A protein and the small-molecule ligand that binds it are described below.
Small molecule (SMILES): CC(=O)N[C@H]1[C@H](O[C@H]2[C@H](O)[C@@H](NC(C)=O)CO[C@@H]2CO)O[C@H](CO)[C@@H](O)[C@@H]1O

Binding-site contacts:
Ligand atom N2 contacts residue ASN265 of chain 1.G at 2.9 Å (h-bond).
Ligand atom C8 contacts residue VAL302 of chain 1.G at 3.8 Å (hydrophobic).
Ligand atom O7 contacts residue ASN301 of chain 1.G at 4.3 Å.
Ligand atom O4 contacts residue GLN263 of chain 1.G at 4.1 Å.
Ligand atom C1 contacts residue GLN263 of chain 1.G at 3.4 Å.
Ligand atom O7 contacts residue ASN265 of chain 1.G at 3.1 Å (h-bond).
Ligand atom C4 contacts residue ASN265 of chain 1.G at 4.2 Å.
Ligand atom C4 contacts residue GLN263 of chain 1.G at 3.9 Å.
Ligand atom O5 contacts residue GLN263 of chain 1.G at 3.9 Å.
Ligand atom C3 contacts residue ASN265 of chain 1.G at 3.8 Å.
Ligand atom N2 contacts residue GLN263 of chain 1.G at 4.0 Å.
Ligand atom C7 contacts residue ASN265 of chain 1.G at 3.2 Å.
Ligand atom C3 contacts residue GLN263 of chain 1.G at 3.5 Å.
Ligand atom C8 contacts residue GLN263 of chain 1.G at 4.1 Å.
Ligand atom C5 contacts residue GLN263 of chain 1.G at 3.5 Å.
Ligand atom C2 contacts residue ASN265 of chain 1.G at 2.5 Å.
Ligand atom C8 contacts residue ASN265 of chain 1.G at 4.4 Å.
Ligand atom O5 contacts residue ASN265 of chain 1.G at 2.3 Å (h-bond).
Ligand atom C1 contacts residue ASN265 of chain 1.G at 1.4 Å.
Ligand atom C5 contacts residue ASN265 of chain 1.G at 3.6 Å.
Ligand atom C2 contacts residue GLN263 of chain 1.G at 3.8 Å.
Ligand atom C8 contacts residue SER303 of chain 1.G at 3.4 Å.

Sequence of chain 1.G:
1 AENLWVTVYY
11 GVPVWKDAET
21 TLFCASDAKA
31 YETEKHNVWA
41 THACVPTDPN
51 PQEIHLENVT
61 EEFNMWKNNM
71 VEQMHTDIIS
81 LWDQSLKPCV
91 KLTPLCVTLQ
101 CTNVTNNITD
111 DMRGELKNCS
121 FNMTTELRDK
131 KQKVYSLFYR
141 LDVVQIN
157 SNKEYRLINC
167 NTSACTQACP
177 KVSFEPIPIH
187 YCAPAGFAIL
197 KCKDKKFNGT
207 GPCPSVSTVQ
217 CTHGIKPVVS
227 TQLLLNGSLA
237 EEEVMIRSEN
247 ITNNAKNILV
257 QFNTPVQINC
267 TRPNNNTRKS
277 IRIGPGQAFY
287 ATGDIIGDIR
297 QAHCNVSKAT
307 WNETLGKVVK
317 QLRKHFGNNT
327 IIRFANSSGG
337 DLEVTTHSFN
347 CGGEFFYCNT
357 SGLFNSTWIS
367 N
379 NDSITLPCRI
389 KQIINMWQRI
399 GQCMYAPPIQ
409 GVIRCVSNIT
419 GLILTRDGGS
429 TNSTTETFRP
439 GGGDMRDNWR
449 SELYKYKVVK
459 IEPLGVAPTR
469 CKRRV